Sequence of chain 1.A:
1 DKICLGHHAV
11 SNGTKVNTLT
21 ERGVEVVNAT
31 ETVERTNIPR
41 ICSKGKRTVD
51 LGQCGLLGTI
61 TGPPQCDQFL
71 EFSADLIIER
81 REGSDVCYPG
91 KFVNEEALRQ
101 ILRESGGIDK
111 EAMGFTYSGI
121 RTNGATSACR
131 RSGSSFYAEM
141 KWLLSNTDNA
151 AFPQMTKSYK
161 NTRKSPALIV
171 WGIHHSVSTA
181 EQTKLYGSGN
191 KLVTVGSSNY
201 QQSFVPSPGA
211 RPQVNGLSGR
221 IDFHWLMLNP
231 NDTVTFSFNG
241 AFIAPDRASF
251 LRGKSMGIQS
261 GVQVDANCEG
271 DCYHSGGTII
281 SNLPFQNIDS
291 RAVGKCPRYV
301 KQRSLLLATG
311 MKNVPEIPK

A protein and the small-molecule ligand that binds it are described below.
Small molecule (SMILES): CC(=O)N[C@H]1[C@H](O[C@H]2[C@H](O)[C@@H](NC(C)=O)CO[C@@H]2CO)O[C@H](CO)[C@@H](O)[C@@H]1O

Binding-site contacts:
Ligand atom O7 contacts residue ASN231 of chain 1.A at 3.5 Å (h-bond).
Ligand atom C3 contacts residue ASN231 of chain 1.A at 3.8 Å.
Ligand atom C5 contacts residue ASN231 of chain 1.A at 3.6 Å.
Ligand atom O5 contacts residue ASN231 of chain 1.A at 2.3 Å (h-bond).
Ligand atom C7 contacts residue ASN231 of chain 1.A at 3.4 Å.
Ligand atom C1 contacts residue LYS160 of chain 1.A at 4.2 Å.
Ligand atom C4 contacts residue ASN231 of chain 1.A at 4.2 Å.
Ligand atom C2 contacts residue ASN231 of chain 1.A at 2.5 Å.
Ligand atom C1 contacts residue ASN231 of chain 1.A at 1.4 Å.
Ligand atom N2 contacts residue ASN231 of chain 1.A at 2.9 Å (h-bond).
Ligand atom C8 contacts residue ASN231 of chain 1.A at 4.5 Å.
Ligand atom O5 contacts residue LYS160 of chain 1.A at 4.3 Å.